Sequence of chain 1.B:
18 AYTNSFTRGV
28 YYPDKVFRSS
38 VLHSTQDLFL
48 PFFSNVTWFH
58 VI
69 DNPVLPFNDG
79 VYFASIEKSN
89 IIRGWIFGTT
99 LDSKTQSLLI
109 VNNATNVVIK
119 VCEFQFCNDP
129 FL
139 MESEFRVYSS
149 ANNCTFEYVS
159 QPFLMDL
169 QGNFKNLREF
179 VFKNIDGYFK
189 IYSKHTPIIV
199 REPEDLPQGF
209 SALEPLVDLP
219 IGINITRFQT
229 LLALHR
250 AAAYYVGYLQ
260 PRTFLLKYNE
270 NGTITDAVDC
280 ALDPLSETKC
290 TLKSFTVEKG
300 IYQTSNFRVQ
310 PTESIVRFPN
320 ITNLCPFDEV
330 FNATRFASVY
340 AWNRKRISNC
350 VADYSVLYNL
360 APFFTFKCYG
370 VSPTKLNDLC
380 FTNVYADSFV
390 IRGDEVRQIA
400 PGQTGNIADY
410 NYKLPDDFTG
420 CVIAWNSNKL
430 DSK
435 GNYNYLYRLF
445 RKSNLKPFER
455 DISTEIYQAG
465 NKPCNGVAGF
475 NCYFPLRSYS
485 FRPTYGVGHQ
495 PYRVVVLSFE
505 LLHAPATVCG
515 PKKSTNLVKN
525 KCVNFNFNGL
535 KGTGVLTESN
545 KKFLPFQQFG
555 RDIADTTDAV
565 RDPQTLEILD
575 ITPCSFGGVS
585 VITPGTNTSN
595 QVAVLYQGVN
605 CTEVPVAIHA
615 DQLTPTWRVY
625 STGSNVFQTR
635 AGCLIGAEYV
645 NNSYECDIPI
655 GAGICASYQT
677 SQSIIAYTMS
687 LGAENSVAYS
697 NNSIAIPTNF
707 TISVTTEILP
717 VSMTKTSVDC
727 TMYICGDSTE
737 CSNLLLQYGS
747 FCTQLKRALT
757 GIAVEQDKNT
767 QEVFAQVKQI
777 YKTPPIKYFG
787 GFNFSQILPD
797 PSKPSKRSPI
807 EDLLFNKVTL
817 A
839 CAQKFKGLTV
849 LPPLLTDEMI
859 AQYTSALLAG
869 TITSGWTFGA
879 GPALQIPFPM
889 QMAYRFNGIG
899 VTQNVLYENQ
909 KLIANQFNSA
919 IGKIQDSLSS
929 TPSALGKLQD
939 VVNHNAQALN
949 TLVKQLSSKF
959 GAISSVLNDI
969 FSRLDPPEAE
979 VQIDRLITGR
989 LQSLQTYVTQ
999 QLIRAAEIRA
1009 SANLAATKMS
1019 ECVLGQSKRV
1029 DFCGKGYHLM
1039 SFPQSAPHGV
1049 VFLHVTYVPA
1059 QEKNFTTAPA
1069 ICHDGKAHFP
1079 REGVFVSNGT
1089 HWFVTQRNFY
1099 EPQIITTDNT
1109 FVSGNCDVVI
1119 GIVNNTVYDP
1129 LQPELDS

A protein and the small-molecule ligand that binds it are described below.
Small molecule (SMILES): CC(=O)N[C@@H]1[C@@H](O)[C@H](O)[C@@H](CO)O[C@H]1O

Binding-site contacts:
Ligand atom C5 contacts residue GLN568 of chain 1.B at 4.2 Å.
Ligand atom O5 contacts residue ASN319 of chain 1.B at 2.3 Å (h-bond).
Ligand atom O5 contacts residue GLN568 of chain 1.B at 4.3 Å.
Ligand atom C6 contacts residue GLN568 of chain 1.B at 3.2 Å.
Ligand atom C1 contacts residue ASN319 of chain 1.B at 1.4 Å.
Ligand atom O6 contacts residue GLN568 of chain 1.B at 4.0 Å.
Ligand atom C4 contacts residue ASN319 of chain 1.B at 4.2 Å.
Ligand atom C5 contacts residue ASN319 of chain 1.B at 3.6 Å.
Ligand atom N2 contacts residue ASN319 of chain 1.B at 2.9 Å (h-bond).
Ligand atom O7 contacts residue ASN319 of chain 1.B at 4.2 Å.
Ligand atom C3 contacts residue ASN319 of chain 1.B at 3.8 Å.
Ligand atom C7 contacts residue ASN319 of chain 1.B at 3.8 Å.
Ligand atom C2 contacts residue ASN319 of chain 1.B at 2.5 Å.